Binding-site contacts:
Ligand atom O09 contacts residue YTN1 of chain 1.J at 0.3 Å (h-bond).
Ligand atom C06 contacts residue YTN1 of chain 1.J at 0.2 Å.
Ligand atom C25 contacts residue YTN1 of chain 1.J at 0.4 Å.
Ligand atom C05 contacts residue YTN1 of chain 1.J at 0.3 Å.
Ligand atom C18 contacts residue YTN1 of chain 1.J at 0.6 Å.
Ligand atom C14 contacts residue YTN1 of chain 1.J at 0.8 Å.
Ligand atom C22 contacts residue PRO80 of chain 1.B at 3.2 Å (hydrophobic).
Ligand atom C16 contacts residue YTN1 of chain 1.J at 1.3 Å.
Ligand atom C25 contacts residue SIN1 of chain 1.H at 3.4 Å.
Ligand atom C15 contacts residue YTN1 of chain 1.J at 0.9 Å.
Ligand atom C21 contacts residue YTN1 of chain 1.J at 0.4 Å.
Ligand atom O19 contacts residue LYS187 of chain 1.B at 3.1 Å (salt-bridge).
Ligand atom O17 contacts residue PHE257 of chain 1.B at 3.1 Å.
Ligand atom O19 contacts residue YTN1 of chain 1.J at 0.8 Å (h-bond).
Ligand atom C26 contacts residue SIN1 of chain 1.H at 3.3 Å.
Ligand atom C22 contacts residue YTN1 of chain 1.J at 0.3 Å.
Ligand atom C13 contacts residue YTN1 of chain 1.J at 0.6 Å.
Ligand atom O02 contacts residue YTN1 of chain 1.J at 0.2 Å (h-bond).
Ligand atom C25 contacts residue HIS165 of chain 1.B at 3.5 Å.
Ligand atom C01 contacts residue LYS185 of chain 1.B at 3.2 Å.
Ligand atom O11 contacts residue YTN1 of chain 1.J at 0.1 Å (h-bond).
Ligand atom C26 contacts residue HIS165 of chain 1.B at 3.3 Å.
Ligand atom O29 contacts residue YTN1 of chain 1.J at 0.3 Å (h-bond).
Ligand atom O17 contacts residue YTN1 of chain 1.J at 0.9 Å (h-bond).
Ligand atom C10 contacts residue YTN1 of chain 1.J at 0.5 Å.
Ligand atom C01 contacts residue YTN1 of chain 1.J at 0.2 Å.
Ligand atom C20 contacts residue YTN1 of chain 1.J at 0.7 Å.
Ligand atom C07 contacts residue YTN1 of chain 1.J at 0.1 Å.
Ligand atom O27 contacts residue MET167 of chain 1.B at 3.4 Å.
Ligand atom O27 contacts residue YTN1 of chain 1.J at 0.3 Å (h-bond).
Ligand atom C12 contacts residue YTN1 of chain 1.J at 1.0 Å.
Ligand atom O09 contacts residue VAL298 of chain 1.B at 3.3 Å.
Ligand atom C28 contacts residue YTN1 of chain 1.J at 0.4 Å.
Ligand atom C03 contacts residue YTN1 of chain 1.J at 0.2 Å.
Ligand atom C04 contacts residue YTN1 of chain 1.J at 0.3 Å.
Ligand atom C03 contacts residue PHE290 of chain 1.B at 3.5 Å (hydrophobic).
Ligand atom C24 contacts residue YTN1 of chain 1.J at 0.2 Å.
Ligand atom C08 contacts residue YTN1 of chain 1.J at 0.2 Å.
Ligand atom C26 contacts residue YTN1 of chain 1.J at 0.4 Å.
Ligand atom C23 contacts residue YTN1 of chain 1.J at 0.2 Å.

This protein binds this small molecule.
Small molecule (SMILES): COc1cc(C[C@@H]2C(=O)OC[C@H]2Cc2ccc3c(c2)OCO3)cc(OC)c1OC

Sequence of chain 1.B:
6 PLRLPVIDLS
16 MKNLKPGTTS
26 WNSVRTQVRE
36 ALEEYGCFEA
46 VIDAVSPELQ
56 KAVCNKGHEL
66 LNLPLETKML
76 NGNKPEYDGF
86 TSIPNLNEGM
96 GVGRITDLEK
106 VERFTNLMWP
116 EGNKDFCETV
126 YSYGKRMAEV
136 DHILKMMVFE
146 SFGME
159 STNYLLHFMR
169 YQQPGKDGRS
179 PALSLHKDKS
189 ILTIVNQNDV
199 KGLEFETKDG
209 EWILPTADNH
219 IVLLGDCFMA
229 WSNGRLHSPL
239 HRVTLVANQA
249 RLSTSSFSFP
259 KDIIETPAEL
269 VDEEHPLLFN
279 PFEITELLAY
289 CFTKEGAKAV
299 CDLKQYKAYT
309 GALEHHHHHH